Binding-site contacts:
Ligand atom C26 contacts residue LEU945 of chain 1.B at 3.7 Å (hydrophobic).
Ligand atom C3 contacts residue ARG1012 of chain 1.A at 4.0 Å.
Ligand atom C26 contacts residue LEU946 of chain 1.B at 3.8 Å (hydrophobic).
Ligand atom C6 contacts residue ILE972 of chain 1.B at 4.1 Å (hydrophobic).
Ligand atom C26 contacts residue LEU949 of chain 1.B at 4.2 Å (hydrophobic).
Ligand atom C12 contacts residue LEU975 of chain 1.B at 4.2 Å (hydrophobic).
Ligand atom C26 contacts residue VAL942 of chain 1.B at 3.7 Å (hydrophobic).
Ligand atom C5 contacts residue ARG1012 of chain 1.A at 4.3 Å.
Ligand atom C23 contacts residue TYR979 of chain 1.B at 4.2 Å (hydrophobic).
Ligand atom C6 contacts residue PHE976 of chain 1.B at 3.8 Å (hydrophobic).
Ligand atom C25 contacts residue TYR979 of chain 1.B at 3.9 Å (hydrophobic).
Ligand atom C25 contacts residue LEU949 of chain 1.B at 4.2 Å (hydrophobic).
Ligand atom C22 contacts residue TYR979 of chain 1.B at 4.1 Å (hydrophobic).
Ligand atom C15 contacts residue LEU975 of chain 1.B at 4.0 Å (hydrophobic).
Ligand atom O1 contacts residue ARG1012 of chain 1.A at 2.8 Å (salt-bridge).
Ligand atom C6 contacts residue PRO1015 of chain 1.A at 3.8 Å (hydrophobic).
Ligand atom C4 contacts residue PRO1015 of chain 1.A at 3.8 Å (hydrophobic).
Ligand atom C18 contacts residue PHE1016 of chain 1.A at 3.8 Å (hydrophobic).
Ligand atom C24 contacts residue LEU946 of chain 1.B at 3.9 Å (hydrophobic).
Ligand atom C24 contacts residue TYR979 of chain 1.B at 4.1 Å (hydrophobic).
Ligand atom C24 contacts residue LEU949 of chain 1.B at 3.9 Å (hydrophobic).
Ligand atom C2 contacts residue ARG1012 of chain 1.A at 4.2 Å.
Ligand atom C5 contacts residue PRO1015 of chain 1.A at 3.7 Å (hydrophobic).
Ligand atom C19 contacts residue PHE1016 of chain 1.A at 3.9 Å (hydrophobic).
Ligand atom C27 contacts residue VAL942 of chain 1.B at 4.0 Å (hydrophobic).
Ligand atom C3 contacts residue PHE1003 of chain 1.A at 3.9 Å (hydrophobic).
Ligand atom C3 contacts residue ILE972 of chain 1.B at 3.9 Å (hydrophobic).
Ligand atom C2 contacts residue CLR1 of chain 1.I at 3.7 Å.
Ligand atom C16 contacts residue LEU975 of chain 1.B at 3.9 Å (hydrophobic).
Ligand atom C19 contacts residue ARG1012 of chain 1.A at 3.5 Å.
Ligand atom C7 contacts residue PRO1015 of chain 1.A at 4.2 Å (hydrophobic).
Ligand atom C4 contacts residue ARG1012 of chain 1.A at 3.6 Å.
Ligand atom C4 contacts residue PHE1003 of chain 1.A at 3.6 Å (hydrophobic).
Ligand atom C16 contacts residue TYR979 of chain 1.B at 3.7 Å (hydrophobic).
Ligand atom O1 contacts residue PHE1003 of chain 1.A at 2.7 Å (h-bond).
Ligand atom C7 contacts residue PHE976 of chain 1.B at 3.6 Å (hydrophobic).
Ligand atom C1 contacts residue CLR1 of chain 1.I at 3.9 Å.
Ligand atom C19 contacts residue PRO1015 of chain 1.A at 3.7 Å (hydrophobic).
Ligand atom C18 contacts residue ALA1019 of chain 1.A at 4.1 Å (hydrophobic).
Ligand atom O1 contacts residue ILE972 of chain 1.B at 4.1 Å.

This small molecule binds to this protein.
Small molecule (SMILES): CC(C)CCC[C@@H](C)[C@H]1CC[C@H]2[C@@H]3CC=C4C[C@@H](O)CC[C@]4(C)[C@H]3CC[C@]12C

Sequence of chain 1.A:
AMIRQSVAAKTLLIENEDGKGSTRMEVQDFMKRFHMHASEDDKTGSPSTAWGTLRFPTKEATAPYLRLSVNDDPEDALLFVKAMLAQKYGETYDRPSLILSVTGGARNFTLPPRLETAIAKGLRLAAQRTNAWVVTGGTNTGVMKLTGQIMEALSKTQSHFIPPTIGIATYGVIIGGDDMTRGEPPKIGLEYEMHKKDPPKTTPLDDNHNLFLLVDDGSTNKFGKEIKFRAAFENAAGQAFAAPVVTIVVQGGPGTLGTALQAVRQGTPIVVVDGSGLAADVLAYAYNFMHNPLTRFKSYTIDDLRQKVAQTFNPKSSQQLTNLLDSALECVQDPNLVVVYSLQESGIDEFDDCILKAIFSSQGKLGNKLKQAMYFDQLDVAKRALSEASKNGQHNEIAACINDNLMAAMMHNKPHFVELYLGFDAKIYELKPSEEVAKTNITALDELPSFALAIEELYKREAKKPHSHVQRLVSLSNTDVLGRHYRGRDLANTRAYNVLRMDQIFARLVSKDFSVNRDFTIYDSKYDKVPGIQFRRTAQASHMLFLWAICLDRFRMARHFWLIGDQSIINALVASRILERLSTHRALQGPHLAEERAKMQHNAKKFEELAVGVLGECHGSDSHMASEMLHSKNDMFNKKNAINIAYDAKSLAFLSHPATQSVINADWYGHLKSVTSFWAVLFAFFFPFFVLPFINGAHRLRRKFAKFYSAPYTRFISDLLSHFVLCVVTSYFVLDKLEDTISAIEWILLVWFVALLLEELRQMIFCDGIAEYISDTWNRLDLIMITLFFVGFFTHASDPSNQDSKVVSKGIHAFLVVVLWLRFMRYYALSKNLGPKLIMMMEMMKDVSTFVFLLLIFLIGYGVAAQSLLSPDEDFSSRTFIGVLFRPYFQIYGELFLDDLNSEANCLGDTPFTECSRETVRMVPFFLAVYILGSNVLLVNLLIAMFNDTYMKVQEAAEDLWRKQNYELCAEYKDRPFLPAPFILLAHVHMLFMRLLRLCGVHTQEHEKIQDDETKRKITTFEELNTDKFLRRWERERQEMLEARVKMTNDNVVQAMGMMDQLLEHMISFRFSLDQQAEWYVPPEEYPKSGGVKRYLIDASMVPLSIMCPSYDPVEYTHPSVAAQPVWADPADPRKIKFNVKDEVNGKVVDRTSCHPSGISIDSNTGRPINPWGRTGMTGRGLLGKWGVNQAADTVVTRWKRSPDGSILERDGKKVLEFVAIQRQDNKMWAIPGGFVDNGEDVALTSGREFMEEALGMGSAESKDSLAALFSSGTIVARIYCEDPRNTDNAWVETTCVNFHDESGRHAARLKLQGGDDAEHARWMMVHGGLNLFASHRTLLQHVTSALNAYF

Sequence of chain 1.B:
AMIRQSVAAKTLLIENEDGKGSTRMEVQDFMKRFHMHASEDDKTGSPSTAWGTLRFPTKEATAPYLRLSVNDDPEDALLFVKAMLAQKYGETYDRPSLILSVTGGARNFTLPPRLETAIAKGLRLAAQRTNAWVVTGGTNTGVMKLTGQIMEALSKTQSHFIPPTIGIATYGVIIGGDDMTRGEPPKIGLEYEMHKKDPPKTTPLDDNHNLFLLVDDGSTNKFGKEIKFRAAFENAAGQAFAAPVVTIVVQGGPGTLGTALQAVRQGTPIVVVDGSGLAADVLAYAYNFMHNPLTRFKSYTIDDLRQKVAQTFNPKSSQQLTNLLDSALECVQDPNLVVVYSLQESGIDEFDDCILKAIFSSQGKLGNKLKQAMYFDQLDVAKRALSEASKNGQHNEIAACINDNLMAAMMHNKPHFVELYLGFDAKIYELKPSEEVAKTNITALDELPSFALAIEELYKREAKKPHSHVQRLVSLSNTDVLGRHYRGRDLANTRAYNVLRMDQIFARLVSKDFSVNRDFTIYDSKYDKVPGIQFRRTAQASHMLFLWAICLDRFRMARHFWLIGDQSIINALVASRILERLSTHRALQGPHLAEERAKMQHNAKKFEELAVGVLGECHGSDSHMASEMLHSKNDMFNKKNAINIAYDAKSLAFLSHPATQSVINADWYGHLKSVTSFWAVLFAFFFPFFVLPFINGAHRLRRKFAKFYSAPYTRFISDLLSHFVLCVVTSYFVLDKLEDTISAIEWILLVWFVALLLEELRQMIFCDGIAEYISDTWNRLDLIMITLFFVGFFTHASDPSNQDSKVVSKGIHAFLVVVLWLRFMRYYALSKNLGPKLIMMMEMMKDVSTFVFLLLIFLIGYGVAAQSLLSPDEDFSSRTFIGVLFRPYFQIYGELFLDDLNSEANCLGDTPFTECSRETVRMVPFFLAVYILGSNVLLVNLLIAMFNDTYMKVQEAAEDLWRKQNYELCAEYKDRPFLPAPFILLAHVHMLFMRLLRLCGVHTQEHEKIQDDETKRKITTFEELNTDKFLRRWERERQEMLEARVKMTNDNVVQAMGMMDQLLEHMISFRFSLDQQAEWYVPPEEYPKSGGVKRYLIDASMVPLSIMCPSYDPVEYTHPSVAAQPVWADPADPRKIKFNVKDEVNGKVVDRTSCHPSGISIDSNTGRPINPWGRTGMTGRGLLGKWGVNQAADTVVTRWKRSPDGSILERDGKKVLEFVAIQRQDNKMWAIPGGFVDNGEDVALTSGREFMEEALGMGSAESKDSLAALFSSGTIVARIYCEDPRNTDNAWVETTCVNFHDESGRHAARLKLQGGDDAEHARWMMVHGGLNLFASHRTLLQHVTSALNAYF